Binding-site contacts:
Ligand atom C8 contacts residue GLY1118 of chain 1.C at 3.9 Å.
Ligand atom C4 contacts residue ASN696 of chain 1.C at 4.2 Å.
Ligand atom O5 contacts residue ASN696 of chain 1.C at 2.4 Å (h-bond).
Ligand atom C8 contacts residue ASN696 of chain 1.C at 4.1 Å.
Ligand atom O5 contacts residue ASP783 of chain 1.E at 4.4 Å.
Ligand atom O7 contacts residue ASN696 of chain 1.C at 4.1 Å.
Ligand atom C7 contacts residue ASN696 of chain 1.C at 3.7 Å.
Ligand atom C2 contacts residue ASN696 of chain 1.C at 2.4 Å.
Ligand atom C3 contacts residue ASN696 of chain 1.C at 3.8 Å.
Ligand atom N2 contacts residue ASN696 of chain 1.C at 2.9 Å (h-bond).
Ligand atom C5 contacts residue ASN696 of chain 1.C at 3.7 Å.
Ligand atom C1 contacts residue ASN696 of chain 1.C at 1.4 Å.

Sequence of chain 1.E:
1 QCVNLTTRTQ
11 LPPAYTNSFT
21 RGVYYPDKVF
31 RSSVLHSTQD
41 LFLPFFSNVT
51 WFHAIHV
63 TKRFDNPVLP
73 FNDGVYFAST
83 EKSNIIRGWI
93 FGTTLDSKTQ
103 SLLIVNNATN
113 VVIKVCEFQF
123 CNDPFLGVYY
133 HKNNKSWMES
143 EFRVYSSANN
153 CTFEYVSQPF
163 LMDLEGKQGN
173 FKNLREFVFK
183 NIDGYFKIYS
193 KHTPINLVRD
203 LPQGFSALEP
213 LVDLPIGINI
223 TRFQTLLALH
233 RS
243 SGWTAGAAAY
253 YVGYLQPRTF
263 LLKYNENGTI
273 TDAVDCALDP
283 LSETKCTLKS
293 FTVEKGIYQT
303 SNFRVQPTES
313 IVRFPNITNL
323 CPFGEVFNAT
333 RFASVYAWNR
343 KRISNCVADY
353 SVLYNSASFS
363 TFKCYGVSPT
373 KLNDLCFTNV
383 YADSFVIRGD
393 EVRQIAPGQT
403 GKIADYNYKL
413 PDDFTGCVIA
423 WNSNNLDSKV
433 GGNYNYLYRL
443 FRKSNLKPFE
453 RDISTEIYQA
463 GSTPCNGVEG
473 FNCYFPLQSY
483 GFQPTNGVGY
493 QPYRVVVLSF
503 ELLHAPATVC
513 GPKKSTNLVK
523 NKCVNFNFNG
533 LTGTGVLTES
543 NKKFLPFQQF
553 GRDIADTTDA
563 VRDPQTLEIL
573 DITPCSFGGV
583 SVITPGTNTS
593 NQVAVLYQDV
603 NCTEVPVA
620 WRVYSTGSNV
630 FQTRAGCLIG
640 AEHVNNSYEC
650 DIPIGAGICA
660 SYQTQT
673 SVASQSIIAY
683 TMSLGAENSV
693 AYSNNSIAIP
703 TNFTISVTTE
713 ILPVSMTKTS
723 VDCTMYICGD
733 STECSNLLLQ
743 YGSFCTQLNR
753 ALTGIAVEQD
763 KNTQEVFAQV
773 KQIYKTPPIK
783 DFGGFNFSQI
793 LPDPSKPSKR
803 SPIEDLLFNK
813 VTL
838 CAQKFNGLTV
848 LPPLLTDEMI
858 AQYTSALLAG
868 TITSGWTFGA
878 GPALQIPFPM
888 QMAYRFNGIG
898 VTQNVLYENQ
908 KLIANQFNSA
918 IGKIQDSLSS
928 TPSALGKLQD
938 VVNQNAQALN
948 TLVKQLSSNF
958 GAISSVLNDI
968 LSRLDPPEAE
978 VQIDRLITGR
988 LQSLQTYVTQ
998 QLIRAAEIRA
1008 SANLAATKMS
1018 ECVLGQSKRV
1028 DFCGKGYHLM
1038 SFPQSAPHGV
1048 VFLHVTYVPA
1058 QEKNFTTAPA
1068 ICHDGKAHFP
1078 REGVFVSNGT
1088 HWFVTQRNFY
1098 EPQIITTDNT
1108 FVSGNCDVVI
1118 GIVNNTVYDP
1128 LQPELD

A small-molecule ligand and the protein it binds are described below.
Small molecule (SMILES): CC(=O)N[C@H]1[C@H](O[C@H]2[C@H](O)[C@@H](NC(C)=O)CO[C@@H]2CO)O[C@H](CO)[C@@H](O)[C@@H]1O

Sequence of chain 1.C:
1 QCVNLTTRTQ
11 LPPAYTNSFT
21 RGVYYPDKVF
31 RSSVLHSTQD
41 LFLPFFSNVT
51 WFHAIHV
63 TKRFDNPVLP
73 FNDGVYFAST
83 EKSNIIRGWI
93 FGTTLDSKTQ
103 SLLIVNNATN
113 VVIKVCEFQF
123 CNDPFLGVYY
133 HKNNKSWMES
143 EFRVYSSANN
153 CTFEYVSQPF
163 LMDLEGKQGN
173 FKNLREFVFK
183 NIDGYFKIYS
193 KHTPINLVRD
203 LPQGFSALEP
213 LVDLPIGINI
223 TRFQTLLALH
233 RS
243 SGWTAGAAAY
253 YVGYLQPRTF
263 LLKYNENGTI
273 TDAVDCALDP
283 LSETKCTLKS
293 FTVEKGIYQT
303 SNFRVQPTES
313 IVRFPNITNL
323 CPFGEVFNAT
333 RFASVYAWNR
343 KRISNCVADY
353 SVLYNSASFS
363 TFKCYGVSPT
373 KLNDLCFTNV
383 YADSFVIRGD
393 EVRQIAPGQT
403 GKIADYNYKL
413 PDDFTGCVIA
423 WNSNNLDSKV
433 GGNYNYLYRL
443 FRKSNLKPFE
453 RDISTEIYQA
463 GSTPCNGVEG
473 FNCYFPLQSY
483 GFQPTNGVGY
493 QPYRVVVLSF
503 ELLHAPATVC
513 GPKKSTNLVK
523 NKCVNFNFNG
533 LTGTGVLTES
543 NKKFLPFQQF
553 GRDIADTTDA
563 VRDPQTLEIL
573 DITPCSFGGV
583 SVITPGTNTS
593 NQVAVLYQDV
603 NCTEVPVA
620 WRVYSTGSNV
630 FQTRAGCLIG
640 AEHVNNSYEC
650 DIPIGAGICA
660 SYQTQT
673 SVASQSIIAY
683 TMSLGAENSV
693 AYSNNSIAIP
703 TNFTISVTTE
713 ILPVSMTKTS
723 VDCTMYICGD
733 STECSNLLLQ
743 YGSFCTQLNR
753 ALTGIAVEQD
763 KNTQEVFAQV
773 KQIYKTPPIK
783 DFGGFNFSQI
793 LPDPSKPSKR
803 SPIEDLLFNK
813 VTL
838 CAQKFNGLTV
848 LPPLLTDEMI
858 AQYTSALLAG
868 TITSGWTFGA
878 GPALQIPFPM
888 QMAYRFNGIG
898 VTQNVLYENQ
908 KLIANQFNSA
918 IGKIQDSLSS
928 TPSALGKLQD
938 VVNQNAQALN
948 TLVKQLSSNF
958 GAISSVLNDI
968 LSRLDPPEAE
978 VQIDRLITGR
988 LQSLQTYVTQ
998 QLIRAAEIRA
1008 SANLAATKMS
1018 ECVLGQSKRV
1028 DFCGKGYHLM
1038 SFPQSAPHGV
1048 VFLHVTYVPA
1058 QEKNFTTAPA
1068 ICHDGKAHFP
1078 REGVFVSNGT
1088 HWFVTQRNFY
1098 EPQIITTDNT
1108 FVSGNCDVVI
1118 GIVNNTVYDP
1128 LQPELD